Sequence of chain 2.B:
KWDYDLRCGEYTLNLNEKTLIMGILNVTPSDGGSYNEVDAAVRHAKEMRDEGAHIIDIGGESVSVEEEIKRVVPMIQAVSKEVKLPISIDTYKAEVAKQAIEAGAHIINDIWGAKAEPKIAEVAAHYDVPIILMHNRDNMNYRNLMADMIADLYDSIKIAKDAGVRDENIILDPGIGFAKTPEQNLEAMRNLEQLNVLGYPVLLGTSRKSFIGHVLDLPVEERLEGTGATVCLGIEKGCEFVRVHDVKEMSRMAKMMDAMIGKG

Binding-site contacts:
Ligand atom C7 contacts residue MET284 of chain 2.B at 4.0 Å (hydrophobic).
Ligand atom F3 contacts residue MET284 of chain 2.B at 3.8 Å.
Ligand atom F3 contacts residue 2O61 of chain 2.S at 1.1 Å.
Ligand atom N1 contacts residue 2O61 of chain 2.S at 2.2 Å (h-bond).
Ligand atom C3 contacts residue LEU255 of chain 1.B at 4.1 Å (hydrophobic).
Ligand atom C8 contacts residue GLU256 of chain 2.B at 3.3 Å.
Ligand atom F2 contacts residue MET284 of chain 2.B at 3.1 Å.
Ligand atom C2 contacts residue 2O61 of chain 2.S at 0.2 Å.
Ligand atom C6 contacts residue GLU256 of chain 2.B at 3.2 Å.
Ligand atom F1 contacts residue 2O61 of chain 2.S at 1.1 Å.
Ligand atom C2 contacts residue GLU280 of chain 2.B at 3.9 Å.
Ligand atom F3 contacts residue LEU255 of chain 2.B at 4.0 Å.
Ligand atom F2 contacts residue GLU256 of chain 1.B at 3.3 Å.
Ligand atom C2 contacts residue LEU255 of chain 1.B at 4.2 Å (hydrophobic).
Ligand atom C4 contacts residue LEU255 of chain 2.B at 4.0 Å (hydrophobic).
Ligand atom C2 contacts residue GLU256 of chain 1.B at 3.2 Å.
Ligand atom C3 contacts residue GLU256 of chain 1.B at 3.5 Å.
Ligand atom C4 contacts residue 2O61 of chain 2.S at 0.4 Å.
Ligand atom C6 contacts residue 2O61 of chain 2.S at 0.2 Å.
Ligand atom O1 contacts residue 2O61 of chain 2.S at 0.9 Å (h-bond).
Ligand atom C6 contacts residue LEU255 of chain 2.B at 4.1 Å (hydrophobic).
Ligand atom C1 contacts residue 2O61 of chain 2.S at 0.2 Å.
Ligand atom C5 contacts residue GLU256 of chain 2.B at 3.6 Å.
Ligand atom F3 contacts residue GLU256 of chain 2.B at 3.5 Å.
Ligand atom C8 contacts residue LEU255 of chain 2.B at 4.0 Å (hydrophobic).
Ligand atom F2 contacts residue GLU280 of chain 2.B at 4.0 Å.
Ligand atom N2 contacts residue GLU256 of chain 2.B at 2.3 Å (salt-bridge).
Ligand atom F2 contacts residue 2O61 of chain 2.S at 1.3 Å.
Ligand atom C7 contacts residue MET284 of chain 1.B at 4.0 Å (hydrophobic).
Ligand atom C5 contacts residue 2O61 of chain 2.S at 0.3 Å.
Ligand atom C8 contacts residue 2O61 of chain 2.S at 1.5 Å.
Ligand atom N2 contacts residue 2O61 of chain 2.S at 2.5 Å.
Ligand atom C3 contacts residue GLU280 of chain 2.B at 4.0 Å.
Ligand atom C7 contacts residue 2O61 of chain 2.S at 0.2 Å.
Ligand atom C3 contacts residue 2O61 of chain 2.S at 0.3 Å.
Ligand atom F1 contacts residue LEU255 of chain 1.B at 4.0 Å.
Ligand atom F1 contacts residue MET284 of chain 1.B at 3.2 Å.
Ligand atom C6 contacts residue GLU280 of chain 1.B at 4.1 Å.
Ligand atom F3 contacts residue MET284 of chain 1.B at 3.9 Å.
Ligand atom C5 contacts residue LEU255 of chain 2.B at 3.8 Å (hydrophobic).

A protein and the small-molecule ligand that binds it are described below.
Small molecule (SMILES): Nc1noc2ccc(C(F)(F)F)cc12

Sequence of chain 1.B:
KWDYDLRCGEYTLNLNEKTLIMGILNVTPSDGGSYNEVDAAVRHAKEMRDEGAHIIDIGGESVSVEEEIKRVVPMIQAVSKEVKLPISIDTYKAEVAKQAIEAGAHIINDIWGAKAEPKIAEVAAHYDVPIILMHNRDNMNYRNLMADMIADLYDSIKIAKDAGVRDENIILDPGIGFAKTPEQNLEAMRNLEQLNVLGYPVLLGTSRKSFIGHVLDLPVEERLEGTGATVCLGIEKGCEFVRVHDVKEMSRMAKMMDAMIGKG